Binding-site contacts:
Ligand atom C2 contacts residue ASN1194 of chain 1.C at 2.5 Å.
Ligand atom C1 contacts residue THR1196 of chain 1.C at 3.8 Å.
Ligand atom C1 contacts residue ASN1194 of chain 1.C at 1.4 Å.
Ligand atom O5 contacts residue THR1196 of chain 1.C at 3.7 Å.
Ligand atom O7 contacts residue ALA1205 of chain 1.C at 3.3 Å.
Ligand atom N2 contacts residue TYR1206 of chain 1.C at 4.4 Å.
Ligand atom O6 contacts residue VAL1201 of chain 1.C at 4.0 Å.
Ligand atom O5 contacts residue ASN1194 of chain 1.C at 2.4 Å (h-bond).
Ligand atom O7 contacts residue ASN1194 of chain 1.C at 3.2 Å (h-bond).
Ligand atom C3 contacts residue ASN1194 of chain 1.C at 3.8 Å.
Ligand atom C4 contacts residue ASN1194 of chain 1.C at 4.2 Å.
Ligand atom C7 contacts residue ALA1205 of chain 1.C at 4.0 Å (hydrophobic).
Ligand atom C7 contacts residue ASN1194 of chain 1.C at 3.4 Å.
Ligand atom C5 contacts residue ASN1194 of chain 1.C at 3.7 Å.
Ligand atom C7 contacts residue TYR1206 of chain 1.C at 4.4 Å (hydrophobic).
Ligand atom C8 contacts residue TYR1206 of chain 1.C at 3.8 Å (hydrophobic).
Ligand atom O5 contacts residue VAL1201 of chain 1.C at 3.9 Å.
Ligand atom C5 contacts residue THR1196 of chain 1.C at 3.8 Å.
Ligand atom N2 contacts residue ASN1194 of chain 1.C at 3.0 Å (h-bond).
Ligand atom C8 contacts residue ALA1205 of chain 1.C at 4.1 Å (hydrophobic).

The protein below binds the small molecule below.
Small molecule (SMILES): CC(=O)N[C@@H]1[C@@H](O)[C@H](O)[C@@H](CO)O[C@H]1O

Sequence of chain 1.C:
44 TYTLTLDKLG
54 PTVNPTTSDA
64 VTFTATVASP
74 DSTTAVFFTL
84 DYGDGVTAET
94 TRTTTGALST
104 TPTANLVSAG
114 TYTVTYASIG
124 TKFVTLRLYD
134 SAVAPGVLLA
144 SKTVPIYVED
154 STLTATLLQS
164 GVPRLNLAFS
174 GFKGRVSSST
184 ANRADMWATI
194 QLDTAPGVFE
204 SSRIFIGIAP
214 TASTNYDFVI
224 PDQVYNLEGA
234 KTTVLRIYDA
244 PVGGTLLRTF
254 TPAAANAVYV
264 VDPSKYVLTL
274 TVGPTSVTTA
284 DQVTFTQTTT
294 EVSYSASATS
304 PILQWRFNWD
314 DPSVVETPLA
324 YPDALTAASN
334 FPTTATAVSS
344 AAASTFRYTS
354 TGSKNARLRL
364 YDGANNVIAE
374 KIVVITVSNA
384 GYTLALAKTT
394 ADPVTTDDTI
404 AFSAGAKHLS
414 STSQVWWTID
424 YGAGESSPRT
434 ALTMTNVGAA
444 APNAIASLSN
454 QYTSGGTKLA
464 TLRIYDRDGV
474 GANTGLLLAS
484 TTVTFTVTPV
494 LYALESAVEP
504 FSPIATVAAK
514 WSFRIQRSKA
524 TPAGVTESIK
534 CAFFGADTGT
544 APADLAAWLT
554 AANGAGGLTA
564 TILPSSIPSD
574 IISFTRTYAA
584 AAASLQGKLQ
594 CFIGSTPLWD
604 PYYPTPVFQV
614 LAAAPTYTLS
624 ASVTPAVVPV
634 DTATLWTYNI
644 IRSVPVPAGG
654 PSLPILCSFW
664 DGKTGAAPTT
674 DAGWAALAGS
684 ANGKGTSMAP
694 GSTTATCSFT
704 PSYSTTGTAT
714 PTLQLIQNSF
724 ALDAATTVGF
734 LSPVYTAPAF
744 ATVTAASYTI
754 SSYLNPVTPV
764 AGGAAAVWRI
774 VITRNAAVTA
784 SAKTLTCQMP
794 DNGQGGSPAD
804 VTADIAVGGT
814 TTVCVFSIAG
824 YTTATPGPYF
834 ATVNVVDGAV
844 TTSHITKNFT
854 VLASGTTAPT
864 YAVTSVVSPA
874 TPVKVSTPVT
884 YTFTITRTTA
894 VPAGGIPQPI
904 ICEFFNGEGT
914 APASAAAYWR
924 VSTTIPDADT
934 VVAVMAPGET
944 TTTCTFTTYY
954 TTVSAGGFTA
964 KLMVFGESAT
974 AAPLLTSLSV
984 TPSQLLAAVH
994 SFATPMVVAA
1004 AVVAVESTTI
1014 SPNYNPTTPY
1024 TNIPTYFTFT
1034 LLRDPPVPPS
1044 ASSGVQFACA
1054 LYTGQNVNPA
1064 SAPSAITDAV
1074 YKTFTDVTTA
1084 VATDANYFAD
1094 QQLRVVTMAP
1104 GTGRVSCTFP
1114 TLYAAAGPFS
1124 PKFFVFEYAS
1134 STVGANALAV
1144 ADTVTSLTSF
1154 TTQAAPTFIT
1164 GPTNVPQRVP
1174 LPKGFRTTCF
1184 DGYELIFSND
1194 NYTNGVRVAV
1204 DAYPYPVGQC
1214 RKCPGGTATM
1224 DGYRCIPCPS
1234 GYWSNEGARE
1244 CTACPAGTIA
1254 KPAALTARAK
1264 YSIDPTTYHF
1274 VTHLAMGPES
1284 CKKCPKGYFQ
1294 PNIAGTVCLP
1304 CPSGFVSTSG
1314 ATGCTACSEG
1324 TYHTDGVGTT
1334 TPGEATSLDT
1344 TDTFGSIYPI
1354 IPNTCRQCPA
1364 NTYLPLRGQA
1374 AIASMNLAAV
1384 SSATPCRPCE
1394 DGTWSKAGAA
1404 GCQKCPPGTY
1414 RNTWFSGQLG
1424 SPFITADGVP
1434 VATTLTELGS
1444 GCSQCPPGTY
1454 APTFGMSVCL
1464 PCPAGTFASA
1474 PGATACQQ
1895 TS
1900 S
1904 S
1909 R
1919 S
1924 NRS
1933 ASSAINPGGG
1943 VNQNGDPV